This small molecule binds to this protein.
Small molecule (SMILES): C[C@@H]1O[C@H](O)[C@@H](O)[C@H](O)[C@@H]1O

Sequence of chain 1.G:
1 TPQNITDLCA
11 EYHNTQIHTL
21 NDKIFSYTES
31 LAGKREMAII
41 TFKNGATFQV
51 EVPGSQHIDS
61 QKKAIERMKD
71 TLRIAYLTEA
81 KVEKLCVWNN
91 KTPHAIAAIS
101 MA

Sequence of chain 1.F:
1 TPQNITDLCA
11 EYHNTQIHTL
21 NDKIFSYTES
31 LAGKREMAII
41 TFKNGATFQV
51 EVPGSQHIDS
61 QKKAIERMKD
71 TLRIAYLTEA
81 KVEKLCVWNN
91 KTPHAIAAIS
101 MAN

Binding-site contacts:
Ligand atom C6 contacts residue ASP7 of chain 1.F at 4.1 Å.
Ligand atom C2 contacts residue THR1 of chain 1.F at 2.5 Å.
Ligand atom O5 contacts residue ARG35 of chain 1.G at 3.9 Å.
Ligand atom C5 contacts residue ARG35 of chain 1.G at 3.8 Å.
Ligand atom C4 contacts residue GLU11 of chain 1.F at 4.1 Å.
Ligand atom C5 contacts residue THR1 of chain 1.F at 3.8 Å.
Ligand atom C1 contacts residue PRO2 of chain 1.F at 3.6 Å (hydrophobic).
Ligand atom C6 contacts residue THR1 of chain 1.F at 4.3 Å.
Ligand atom O5 contacts residue GLU11 of chain 1.F at 4.4 Å.
Ligand atom C3 contacts residue THR1 of chain 1.F at 3.8 Å.
Ligand atom C6 contacts residue PRO2 of chain 1.F at 3.8 Å (hydrophobic).
Ligand atom C4 contacts residue THR1 of chain 1.F at 4.4 Å.
Ligand atom C6 contacts residue GLU11 of chain 1.F at 3.6 Å.
Ligand atom O2 contacts residue THR1 of chain 1.F at 2.8 Å (h-bond).
Ligand atom C1 contacts residue THR1 of chain 1.F at 1.5 Å.
Ligand atom O5 contacts residue PRO2 of chain 1.F at 2.8 Å (h-bond).
Ligand atom C5 contacts residue GLU11 of chain 1.F at 3.4 Å.
Ligand atom C5 contacts residue PRO2 of chain 1.F at 3.8 Å (hydrophobic).
Ligand atom C1 contacts residue ARG35 of chain 1.G at 3.6 Å.
Ligand atom O5 contacts residue THR1 of chain 1.F at 2.5 Å (h-bond).